Binding-site contacts:
Ligand atom C2 contacts residue ASN154 of chain 1.B at 2.4 Å.
Ligand atom C5 contacts residue SER151 of chain 1.B at 4.4 Å.
Ligand atom C6 contacts residue ALA147 of chain 1.B at 3.5 Å (hydrophobic).
Ligand atom O2 contacts residue ALA147 of chain 1.B at 3.6 Å.
Ligand atom C2 contacts residue ALA147 of chain 1.B at 4.5 Å (hydrophobic).
Ligand atom C4 contacts residue ASN154 of chain 1.B at 4.2 Å.
Ligand atom O5 contacts residue SER151 of chain 1.B at 4.1 Å.
Ligand atom O5 contacts residue ASN154 of chain 1.B at 4.2 Å.
Ligand atom O5 contacts residue ASN154 of chain 1.B at 2.4 Å (h-bond).
Ligand atom C6 contacts residue ARG153 of chain 1.B at 3.5 Å.
Ligand atom O7 contacts residue ASN154 of chain 1.B at 2.7 Å (h-bond).
Ligand atom O5 contacts residue GLY150 of chain 1.B at 3.8 Å.
Ligand atom C3 contacts residue ASN154 of chain 1.B at 3.8 Å.
Ligand atom C1 contacts residue GLY150 of chain 1.B at 4.2 Å.
Ligand atom C1 contacts residue SER151 of chain 1.B at 4.5 Å.
Ligand atom C6 contacts residue SER151 of chain 1.B at 4.1 Å.
Ligand atom N2 contacts residue THR156 of chain 1.B at 4.4 Å.
Ligand atom C1 contacts residue THR156 of chain 1.B at 3.6 Å.
Ligand atom C8 contacts residue ASN154 of chain 1.B at 4.3 Å.
Ligand atom C6 contacts residue GLY150 of chain 1.B at 4.3 Å.
Ligand atom O5 contacts residue THR156 of chain 1.B at 4.3 Å.
Ligand atom O6 contacts residue ALA147 of chain 1.B at 3.4 Å (h-bond).
Ligand atom N2 contacts residue ASN154 of chain 1.B at 2.8 Å (h-bond).
Ligand atom O6 contacts residue GLY150 of chain 1.B at 3.5 Å.
Ligand atom C5 contacts residue THR156 of chain 1.B at 4.4 Å.
Ligand atom C7 contacts residue ASN154 of chain 1.B at 3.0 Å.
Ligand atom C1 contacts residue ASN154 of chain 1.B at 1.4 Å.
Ligand atom O6 contacts residue SER151 of chain 1.B at 3.6 Å.
Ligand atom O5 contacts residue GLY150 of chain 1.B at 4.0 Å.
Ligand atom C5 contacts residue ASN154 of chain 1.B at 3.6 Å.
Ligand atom C1 contacts residue GLY150 of chain 1.B at 4.2 Å.

The small molecule below binds the protein below.
Small molecule (SMILES): CC(=O)N[C@H]1CO[C@H](CO[C@H]2O[C@@H](C)[C@@H](O)[C@@H](O)[C@@H]2O)[C@@H](O)[C@@H]1O

Sequence of chain 1.B:
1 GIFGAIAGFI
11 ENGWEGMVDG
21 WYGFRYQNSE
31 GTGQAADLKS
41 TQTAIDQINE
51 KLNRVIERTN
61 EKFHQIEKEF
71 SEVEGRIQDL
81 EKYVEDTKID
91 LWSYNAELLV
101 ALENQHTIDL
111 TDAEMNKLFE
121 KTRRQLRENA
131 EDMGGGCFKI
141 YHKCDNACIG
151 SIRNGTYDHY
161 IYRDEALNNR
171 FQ